A protein and the small-molecule ligand that binds it are described below.
Small molecule (SMILES): CC(=O)N[C@H]1[C@H](O[C@H]2[C@H](O)[C@@H](NC(C)=O)CO[C@@H]2CO)O[C@H](CO)[C@@H](O)[C@@H]1O

Sequence of chain 1.C:
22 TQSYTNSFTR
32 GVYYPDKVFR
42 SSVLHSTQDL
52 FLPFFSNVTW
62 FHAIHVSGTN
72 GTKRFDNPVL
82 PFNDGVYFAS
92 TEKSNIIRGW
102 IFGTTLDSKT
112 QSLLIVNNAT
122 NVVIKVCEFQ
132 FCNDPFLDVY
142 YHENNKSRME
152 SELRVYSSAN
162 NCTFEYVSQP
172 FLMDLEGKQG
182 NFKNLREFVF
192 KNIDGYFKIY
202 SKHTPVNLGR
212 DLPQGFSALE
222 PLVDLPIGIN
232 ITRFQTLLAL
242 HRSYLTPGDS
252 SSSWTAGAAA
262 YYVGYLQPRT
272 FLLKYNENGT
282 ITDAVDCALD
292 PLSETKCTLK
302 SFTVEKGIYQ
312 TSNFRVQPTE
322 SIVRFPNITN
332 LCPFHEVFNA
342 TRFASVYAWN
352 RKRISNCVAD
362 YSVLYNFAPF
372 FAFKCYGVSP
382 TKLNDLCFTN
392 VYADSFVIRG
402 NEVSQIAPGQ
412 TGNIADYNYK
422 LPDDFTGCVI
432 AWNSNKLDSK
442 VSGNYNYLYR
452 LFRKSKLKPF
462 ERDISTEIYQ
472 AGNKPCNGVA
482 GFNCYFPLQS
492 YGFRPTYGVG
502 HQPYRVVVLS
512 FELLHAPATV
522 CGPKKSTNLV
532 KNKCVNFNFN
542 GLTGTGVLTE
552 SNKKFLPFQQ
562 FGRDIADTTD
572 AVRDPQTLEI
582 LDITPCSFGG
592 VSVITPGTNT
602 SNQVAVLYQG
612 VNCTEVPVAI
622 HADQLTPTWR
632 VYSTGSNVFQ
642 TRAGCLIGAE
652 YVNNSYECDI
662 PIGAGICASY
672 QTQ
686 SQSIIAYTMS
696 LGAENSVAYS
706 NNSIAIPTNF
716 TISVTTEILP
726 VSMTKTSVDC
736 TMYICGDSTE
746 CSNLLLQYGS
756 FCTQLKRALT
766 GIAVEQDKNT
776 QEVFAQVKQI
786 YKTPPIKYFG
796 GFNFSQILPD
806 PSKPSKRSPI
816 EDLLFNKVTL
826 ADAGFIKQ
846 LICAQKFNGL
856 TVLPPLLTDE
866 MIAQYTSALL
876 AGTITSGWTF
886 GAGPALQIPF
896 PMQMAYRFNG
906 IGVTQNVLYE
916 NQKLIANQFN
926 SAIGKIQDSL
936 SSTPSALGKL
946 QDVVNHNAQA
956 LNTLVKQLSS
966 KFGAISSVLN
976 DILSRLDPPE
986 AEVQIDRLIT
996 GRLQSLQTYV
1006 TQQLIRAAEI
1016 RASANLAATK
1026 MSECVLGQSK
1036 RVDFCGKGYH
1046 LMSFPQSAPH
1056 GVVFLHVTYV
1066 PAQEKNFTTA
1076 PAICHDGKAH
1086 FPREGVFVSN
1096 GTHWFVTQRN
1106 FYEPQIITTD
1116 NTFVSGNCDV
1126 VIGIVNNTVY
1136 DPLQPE

Binding-site contacts:
Ligand atom O6 contacts residue ASN798 of chain 1.C at 4.1 Å.
Ligand atom C3 contacts residue ASN798 of chain 1.C at 3.8 Å.
Ligand atom O5 contacts residue ASN798 of chain 1.C at 2.4 Å (h-bond).
Ligand atom O7 contacts residue ASN798 of chain 1.C at 4.3 Å.
Ligand atom C2 contacts residue ASN798 of chain 1.C at 2.4 Å.
Ligand atom C7 contacts residue ASN798 of chain 1.C at 3.8 Å.
Ligand atom O5 contacts residue SER800 of chain 1.C at 4.1 Å.
Ligand atom C4 contacts residue ASN798 of chain 1.C at 4.3 Å.
Ligand atom N2 contacts residue ASN798 of chain 1.C at 2.8 Å (h-bond).
Ligand atom C1 contacts residue ASN798 of chain 1.C at 1.4 Å.
Ligand atom C5 contacts residue ASN798 of chain 1.C at 3.7 Å.
Ligand atom O7 contacts residue GLN801 of chain 1.C at 4.1 Å.